A protein and the small-molecule ligand that binds it are described below.
Small molecule (SMILES): O=c1ccn([C@@H]2O[C@H](CO[P](=O)(O)O[C@H]3[C@@H](O)[C@H](n4ccc(=O)[nH]c4=O)O[C@@H]3CO[P](=O)(O)O[C@H]3[C@@H](O)[C@H](n4ccc(=O)[nH]c4=O)O[C@@H]3CO[P](=O)(O)O[C@H]3[C@@H](O)[C@H](n4ccc(=O)[nH]c4=O)O[C@@H]3COP(=O)=O)[C@@H](O)[C@H]2O)c(=O)[nH]1

Sequence of chain 25.A:
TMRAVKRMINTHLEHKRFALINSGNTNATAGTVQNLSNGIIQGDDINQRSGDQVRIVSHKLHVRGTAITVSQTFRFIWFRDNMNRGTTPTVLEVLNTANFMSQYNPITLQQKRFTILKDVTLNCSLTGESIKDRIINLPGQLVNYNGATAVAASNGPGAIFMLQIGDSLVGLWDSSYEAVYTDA

Binding-site contacts:
Ligand atom N3 contacts residue A2 of chain 25.B at 3.7 Å.
Ligand atom C2' contacts residue ARG19 of chain 25.A at 3.6 Å.
Ligand atom OP1 contacts residue MET14 of chain 25.A at 3.8 Å.
Ligand atom OP2 contacts residue ARG15 of chain 25.A at 2.5 Å.
Ligand atom C5' contacts residue ARG15 of chain 25.A at 2.5 Å.
Ligand atom O5' contacts residue ARG15 of chain 25.A at 3.6 Å.
Ligand atom O2 contacts residue A2 of chain 25.B at 3.7 Å.
Ligand atom OP1 contacts residue ARG15 of chain 25.A at 2.5 Å.
Ligand atom C2 contacts residue A1 of chain 25.B at 3.1 Å.
Ligand atom C4 contacts residue A3 of chain 25.B at 3.6 Å.
Ligand atom C4' contacts residue ARG19 of chain 25.A at 3.7 Å.
Ligand atom O4 contacts residue A1 of chain 25.B at 3.0 Å (h-bond).
Ligand atom C4 contacts residue ARG19 of chain 25.A at 3.9 Å.
Ligand atom C6 contacts residue ARG19 of chain 25.A at 2.7 Å.
Ligand atom C2 contacts residue A3 of chain 25.B at 3.5 Å.
Ligand atom O2 contacts residue A3 of chain 25.B at 3.2 Å.
Ligand atom O2 contacts residue A1 of chain 25.B at 2.7 Å (h-bond).
Ligand atom OP2 contacts residue ALA16 of chain 25.A at 4.1 Å.
Ligand atom N1 contacts residue A3 of chain 25.B at 4.3 Å.
Ligand atom C5 contacts residue ARG19 of chain 25.A at 2.9 Å.
Ligand atom C3' contacts residue ARG19 of chain 25.A at 3.4 Å.
Ligand atom OP1 contacts residue LYS18 of chain 25.A at 3.7 Å.
Ligand atom O3' contacts residue ARG15 of chain 25.A at 3.1 Å (salt-bridge).
Ligand atom O5' contacts residue ARG19 of chain 25.A at 2.1 Å (salt-bridge).
Ligand atom P contacts residue ARG19 of chain 25.A at 2.8 Å.
Ligand atom OP1 contacts residue ARG19 of chain 25.A at 4.1 Å.
Ligand atom C2 contacts residue A2 of chain 25.B at 3.9 Å.
Ligand atom C3' contacts residue ARG15 of chain 25.A at 3.8 Å.
Ligand atom O3' contacts residue ARG19 of chain 25.A at 3.6 Å (salt-bridge).
Ligand atom P contacts residue ARG15 of chain 25.A at 3.1 Å.
Ligand atom O4 contacts residue A3 of chain 25.B at 2.8 Å (h-bond).
Ligand atom C5' contacts residue ARG19 of chain 25.A at 3.2 Å.
Ligand atom N3 contacts residue A3 of chain 25.B at 2.8 Å (h-bond).
Ligand atom C1' contacts residue ARG19 of chain 25.A at 4.3 Å.
Ligand atom OP2 contacts residue ARG19 of chain 25.A at 2.1 Å (salt-bridge).
Ligand atom C4 contacts residue A1 of chain 25.B at 3.4 Å.
Ligand atom N3 contacts residue A1 of chain 25.B at 2.7 Å (h-bond).
Ligand atom C4' contacts residue ARG15 of chain 25.A at 3.3 Å.
Ligand atom O4' contacts residue ARG19 of chain 25.A at 3.9 Å.
Ligand atom N1 contacts residue ARG19 of chain 25.A at 3.9 Å.